The protein below binds the small molecule below.
Small molecule (SMILES): O=C[C@H](O)CO

Sequence of chain 1.B:
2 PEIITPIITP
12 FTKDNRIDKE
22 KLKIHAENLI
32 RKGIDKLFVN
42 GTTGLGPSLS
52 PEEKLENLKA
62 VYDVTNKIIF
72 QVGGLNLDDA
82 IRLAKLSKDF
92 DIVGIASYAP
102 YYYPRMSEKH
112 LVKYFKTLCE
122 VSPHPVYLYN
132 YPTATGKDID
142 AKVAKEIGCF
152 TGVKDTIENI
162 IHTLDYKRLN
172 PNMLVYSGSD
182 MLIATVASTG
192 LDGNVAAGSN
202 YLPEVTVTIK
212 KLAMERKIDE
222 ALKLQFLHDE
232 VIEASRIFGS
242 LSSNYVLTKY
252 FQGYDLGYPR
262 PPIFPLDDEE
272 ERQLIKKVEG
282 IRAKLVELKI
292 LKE

Binding-site contacts:
Ligand atom C3 contacts residue TYR132 of chain 1.B at 4.2 Å (hydrophobic).
Ligand atom O2 contacts residue PYR1 of chain 1.J at 3.6 Å.
Ligand atom C3 contacts residue THR157 of chain 1.B at 3.3 Å.
Ligand atom O1 contacts residue THR43 of chain 1.B at 3.7 Å.
Ligand atom C3 contacts residue PYR1 of chain 1.J at 2.7 Å.
Ligand atom C1 contacts residue THR157 of chain 1.B at 4.0 Å.
Ligand atom C1 contacts residue RSH1 of chain 1.I at 1.0 Å.
Ligand atom C2 contacts residue TYR132 of chain 1.B at 4.3 Å (hydrophobic).
Ligand atom O1 contacts residue RSH1 of chain 1.I at 0.8 Å (h-bond).
Ligand atom C3 contacts residue TYR130 of chain 1.B at 3.6 Å (hydrophobic).
Ligand atom O3 contacts residue TYR130 of chain 1.B at 2.4 Å (h-bond).
Ligand atom C3 contacts residue LYS155 of chain 1.B at 3.8 Å.
Ligand atom O2 contacts residue THR157 of chain 1.B at 4.4 Å.
Ligand atom C3 contacts residue GLY179 of chain 1.B at 3.8 Å.
Ligand atom O2 contacts residue GLY179 of chain 1.B at 3.5 Å (h-bond).
Ligand atom C2 contacts residue THR157 of chain 1.B at 4.2 Å.
Ligand atom C3 contacts residue RSH1 of chain 1.I at 0.8 Å.
Ligand atom O3 contacts residue RSH1 of chain 1.I at 0.6 Å (h-bond).
Ligand atom C1 contacts residue THR43 of chain 1.B at 4.4 Å.
Ligand atom O1 contacts residue TYR132 of chain 1.B at 3.0 Å (h-bond).
Ligand atom C2 contacts residue PYR1 of chain 1.J at 3.4 Å.
Ligand atom O2 contacts residue ALA198 of chain 1.B at 4.3 Å.
Ligand atom O3 contacts residue LYS155 of chain 1.B at 3.4 Å (salt-bridge).
Ligand atom O3 contacts residue PYR1 of chain 1.J at 3.1 Å.
Ligand atom O3 contacts residue THR157 of chain 1.B at 3.0 Å (h-bond).
Ligand atom O2 contacts residue RSH1 of chain 1.I at 1.8 Å.
Ligand atom C1 contacts residue TYR132 of chain 1.B at 2.9 Å (hydrophobic).
Ligand atom O3 contacts residue TYR132 of chain 1.B at 3.6 Å.
Ligand atom C2 contacts residue RSH1 of chain 1.I at 0.6 Å.
Ligand atom C2 contacts residue GLY179 of chain 1.B at 4.3 Å.
Ligand atom O3 contacts residue THR43 of chain 1.B at 4.2 Å.